Sequence of chain 1.D:
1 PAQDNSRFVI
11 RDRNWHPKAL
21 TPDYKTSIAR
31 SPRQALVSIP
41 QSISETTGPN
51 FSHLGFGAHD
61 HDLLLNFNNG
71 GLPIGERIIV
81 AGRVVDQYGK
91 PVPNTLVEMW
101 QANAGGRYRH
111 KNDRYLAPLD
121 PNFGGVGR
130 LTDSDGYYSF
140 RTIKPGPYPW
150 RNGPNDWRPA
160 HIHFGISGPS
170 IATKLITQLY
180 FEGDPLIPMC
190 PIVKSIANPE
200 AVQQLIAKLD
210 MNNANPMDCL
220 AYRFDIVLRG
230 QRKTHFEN

Sequence of chain 1.F:
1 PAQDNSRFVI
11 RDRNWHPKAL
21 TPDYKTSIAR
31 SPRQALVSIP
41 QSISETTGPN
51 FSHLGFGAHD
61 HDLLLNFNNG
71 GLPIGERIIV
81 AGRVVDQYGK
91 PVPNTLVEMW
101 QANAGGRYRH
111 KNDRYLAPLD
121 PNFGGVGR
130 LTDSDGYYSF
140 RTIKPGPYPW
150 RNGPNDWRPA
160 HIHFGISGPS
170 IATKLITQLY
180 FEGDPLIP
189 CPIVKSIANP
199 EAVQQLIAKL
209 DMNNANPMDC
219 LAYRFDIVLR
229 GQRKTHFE

Sequence of chain 1.B:
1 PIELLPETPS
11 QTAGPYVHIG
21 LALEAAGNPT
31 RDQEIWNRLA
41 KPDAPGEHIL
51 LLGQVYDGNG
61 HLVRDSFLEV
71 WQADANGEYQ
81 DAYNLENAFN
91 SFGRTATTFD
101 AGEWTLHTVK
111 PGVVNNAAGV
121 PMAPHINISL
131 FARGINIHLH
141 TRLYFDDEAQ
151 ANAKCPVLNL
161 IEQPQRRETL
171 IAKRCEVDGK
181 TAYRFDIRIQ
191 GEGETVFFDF

This small molecule binds to this protein.
Small molecule (SMILES): Oc1ccc(F)cc1O

Binding-site contacts:
Ligand atom C1 contacts residue ARG150 of chain 1.D at 4.2 Å.
Ligand atom C5 contacts residue SER38 of chain 1.F at 3.5 Å.
Ligand atom C3 contacts residue MET216 of chain 4.D at 4.0 Å (hydrophobic).
Ligand atom C5 contacts residue LEU160 of chain 1.B at 4.3 Å (hydrophobic).
Ligand atom C2 contacts residue PRO40 of chain 1.F at 3.8 Å (hydrophobic).
Ligand atom F9 contacts residue PRO40 of chain 1.F at 3.9 Å.
Ligand atom C6 contacts residue LEU160 of chain 1.B at 4.0 Å (hydrophobic).
Ligand atom C6 contacts residue MET216 of chain 4.D at 4.3 Å (hydrophobic).
Ligand atom O7 contacts residue MET216 of chain 4.D at 3.8 Å.
Ligand atom C4 contacts residue PRO40 of chain 1.F at 3.7 Å (hydrophobic).
Ligand atom C2 contacts residue MET216 of chain 4.D at 3.4 Å (hydrophobic).
Ligand atom O8 contacts residue PRO215 of chain 4.D at 3.8 Å.
Ligand atom C5 contacts residue PRO40 of chain 1.F at 3.9 Å (hydrophobic).
Ligand atom O7 contacts residue ARG150 of chain 1.D at 3.8 Å.
Ligand atom C1 contacts residue MET216 of chain 4.D at 3.6 Å (hydrophobic).
Ligand atom F9 contacts residue SER38 of chain 1.F at 3.2 Å.
Ligand atom C3 contacts residue PRO40 of chain 1.F at 3.7 Å (hydrophobic).
Ligand atom C4 contacts residue ILE39 of chain 1.F at 3.8 Å (hydrophobic).
Ligand atom O8 contacts residue PRO40 of chain 1.F at 3.8 Å.
Ligand atom C6 contacts residue ARG150 of chain 1.D at 3.4 Å.
Ligand atom C5 contacts residue ILE39 of chain 1.F at 4.1 Å (hydrophobic).
Ligand atom C3 contacts residue ILE39 of chain 1.F at 4.2 Å (hydrophobic).
Ligand atom C3 contacts residue PRO153 of chain 1.D at 4.3 Å (hydrophobic).
Ligand atom O8 contacts residue MET216 of chain 4.D at 3.4 Å.
Ligand atom C6 contacts residue PRO40 of chain 1.F at 3.9 Å (hydrophobic).
Ligand atom C4 contacts residue SER38 of chain 1.F at 3.9 Å.
Ligand atom F9 contacts residue PRO153 of chain 1.D at 3.8 Å.
Ligand atom C1 contacts residue PRO40 of chain 1.F at 4.0 Å (hydrophobic).
Ligand atom F9 contacts residue ILE39 of chain 1.F at 3.4 Å.
Ligand atom C5 contacts residue ARG150 of chain 1.D at 4.1 Å.

Sequence of chain 4.D:
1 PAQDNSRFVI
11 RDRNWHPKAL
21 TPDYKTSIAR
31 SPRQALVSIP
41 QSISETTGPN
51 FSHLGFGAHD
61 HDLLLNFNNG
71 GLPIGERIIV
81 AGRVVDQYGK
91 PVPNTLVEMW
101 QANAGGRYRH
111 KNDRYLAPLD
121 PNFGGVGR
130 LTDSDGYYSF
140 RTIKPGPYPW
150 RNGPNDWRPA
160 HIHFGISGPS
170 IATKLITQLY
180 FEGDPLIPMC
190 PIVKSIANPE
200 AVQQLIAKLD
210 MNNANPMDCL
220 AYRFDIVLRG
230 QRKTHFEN